Sequence of chain 1.A:
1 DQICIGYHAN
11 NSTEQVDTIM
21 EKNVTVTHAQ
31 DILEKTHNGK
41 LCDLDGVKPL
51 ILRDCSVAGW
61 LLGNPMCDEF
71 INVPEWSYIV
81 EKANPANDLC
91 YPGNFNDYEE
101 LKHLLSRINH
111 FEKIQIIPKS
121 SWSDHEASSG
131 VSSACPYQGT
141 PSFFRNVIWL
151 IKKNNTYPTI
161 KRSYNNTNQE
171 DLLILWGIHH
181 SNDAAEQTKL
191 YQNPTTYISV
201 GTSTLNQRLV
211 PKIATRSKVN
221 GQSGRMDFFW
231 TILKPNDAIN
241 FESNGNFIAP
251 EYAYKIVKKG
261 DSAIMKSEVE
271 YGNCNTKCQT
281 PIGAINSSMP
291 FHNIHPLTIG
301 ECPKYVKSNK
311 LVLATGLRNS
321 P

This protein binds this small molecule.
Small molecule (SMILES): CC(=O)N[C@H]1[C@H](O[C@H]2[C@H](O)[C@@H](NC(C)=O)CO[C@@H]2CO)O[C@H](CO)[C@@H](O[C@@H]2O[C@H](CO)[C@@H](O)[C@H](O)[C@@H]2O)[C@@H]1O

Binding-site contacts:
Ligand atom N2 contacts residue ASN236 of chain 1.A at 2.6 Å (h-bond).
Ligand atom C8 contacts residue ALA238 of chain 1.A at 3.6 Å (hydrophobic).
Ligand atom C3 contacts residue ASN165 of chain 1.A at 3.8 Å.
Ligand atom C8 contacts residue ASN236 of chain 1.A at 4.1 Å.
Ligand atom C7 contacts residue ASN236 of chain 1.A at 3.6 Å.
Ligand atom C2 contacts residue ASN165 of chain 1.A at 2.4 Å.
Ligand atom C5 contacts residue ASN165 of chain 1.A at 3.6 Å.
Ligand atom C7 contacts residue ASN165 of chain 1.A at 4.0 Å.
Ligand atom C8 contacts residue SER217 of chain 1.C at 4.0 Å.
Ligand atom C4 contacts residue ASN165 of chain 1.A at 4.2 Å.
Ligand atom O5 contacts residue ASN236 of chain 1.A at 4.4 Å.
Ligand atom N2 contacts residue ASN165 of chain 1.A at 2.9 Å (h-bond).
Ligand atom O5 contacts residue ASN165 of chain 1.A at 2.3 Å (h-bond).
Ligand atom C5 contacts residue ASN236 of chain 1.A at 4.2 Å.
Ligand atom C3 contacts residue ASN236 of chain 1.A at 3.6 Å.
Ligand atom O3 contacts residue ASN236 of chain 1.A at 4.5 Å.
Ligand atom C1 contacts residue ASN165 of chain 1.A at 1.4 Å.
Ligand atom C8 contacts residue ASP237 of chain 1.A at 4.3 Å.
Ligand atom C1 contacts residue ASN236 of chain 1.A at 3.2 Å.
Ligand atom O7 contacts residue ASN236 of chain 1.A at 3.9 Å.
Ligand atom C2 contacts residue ASN236 of chain 1.A at 3.3 Å.

Sequence of chain 1.C:
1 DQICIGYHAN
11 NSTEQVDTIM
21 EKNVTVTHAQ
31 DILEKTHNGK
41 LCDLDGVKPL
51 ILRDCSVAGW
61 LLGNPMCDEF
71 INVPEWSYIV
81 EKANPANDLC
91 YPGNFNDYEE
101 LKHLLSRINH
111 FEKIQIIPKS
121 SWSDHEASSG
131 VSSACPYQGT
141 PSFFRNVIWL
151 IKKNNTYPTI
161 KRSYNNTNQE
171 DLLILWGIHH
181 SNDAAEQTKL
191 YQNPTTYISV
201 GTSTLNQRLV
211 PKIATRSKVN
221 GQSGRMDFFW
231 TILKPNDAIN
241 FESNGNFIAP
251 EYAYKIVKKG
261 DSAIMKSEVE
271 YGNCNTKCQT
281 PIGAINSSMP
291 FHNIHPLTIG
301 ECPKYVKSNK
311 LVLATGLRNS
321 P